A protein and the small-molecule ligand that binds it are described below.
Small molecule (SMILES): C[N+](C)(C)[O-]

Binding-site contacts:
Ligand atom CAD contacts residue TYR29 of chain 1.A at 4.1 Å (hydrophobic).
Ligand atom CAD contacts residue LEU54 of chain 1.A at 4.3 Å (hydrophobic).
Ligand atom CAD contacts residue ILE1 of chain 1.A at 3.4 Å (hydrophobic).
Ligand atom CAA contacts residue TYR29 of chain 1.A at 3.3 Å (hydrophobic).
Ligand atom OAE contacts residue ILE1 of chain 1.A at 3.7 Å.
Ligand atom NAC contacts residue ILE1 of chain 1.A at 4.1 Å.
Ligand atom NAC contacts residue TYR29 of chain 1.A at 4.4 Å.

Sequence of chain 1.A:
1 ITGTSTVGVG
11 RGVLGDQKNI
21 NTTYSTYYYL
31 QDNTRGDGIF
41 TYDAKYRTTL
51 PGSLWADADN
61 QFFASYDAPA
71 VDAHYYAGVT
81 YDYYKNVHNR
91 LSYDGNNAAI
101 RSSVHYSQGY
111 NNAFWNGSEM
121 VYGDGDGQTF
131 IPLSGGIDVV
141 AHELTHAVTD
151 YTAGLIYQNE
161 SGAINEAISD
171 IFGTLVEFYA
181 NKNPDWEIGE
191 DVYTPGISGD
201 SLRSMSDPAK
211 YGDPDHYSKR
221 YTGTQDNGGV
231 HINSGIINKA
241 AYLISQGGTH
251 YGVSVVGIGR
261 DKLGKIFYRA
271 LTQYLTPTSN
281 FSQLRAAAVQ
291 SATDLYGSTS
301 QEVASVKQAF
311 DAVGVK